Sequence of chain 1.A:
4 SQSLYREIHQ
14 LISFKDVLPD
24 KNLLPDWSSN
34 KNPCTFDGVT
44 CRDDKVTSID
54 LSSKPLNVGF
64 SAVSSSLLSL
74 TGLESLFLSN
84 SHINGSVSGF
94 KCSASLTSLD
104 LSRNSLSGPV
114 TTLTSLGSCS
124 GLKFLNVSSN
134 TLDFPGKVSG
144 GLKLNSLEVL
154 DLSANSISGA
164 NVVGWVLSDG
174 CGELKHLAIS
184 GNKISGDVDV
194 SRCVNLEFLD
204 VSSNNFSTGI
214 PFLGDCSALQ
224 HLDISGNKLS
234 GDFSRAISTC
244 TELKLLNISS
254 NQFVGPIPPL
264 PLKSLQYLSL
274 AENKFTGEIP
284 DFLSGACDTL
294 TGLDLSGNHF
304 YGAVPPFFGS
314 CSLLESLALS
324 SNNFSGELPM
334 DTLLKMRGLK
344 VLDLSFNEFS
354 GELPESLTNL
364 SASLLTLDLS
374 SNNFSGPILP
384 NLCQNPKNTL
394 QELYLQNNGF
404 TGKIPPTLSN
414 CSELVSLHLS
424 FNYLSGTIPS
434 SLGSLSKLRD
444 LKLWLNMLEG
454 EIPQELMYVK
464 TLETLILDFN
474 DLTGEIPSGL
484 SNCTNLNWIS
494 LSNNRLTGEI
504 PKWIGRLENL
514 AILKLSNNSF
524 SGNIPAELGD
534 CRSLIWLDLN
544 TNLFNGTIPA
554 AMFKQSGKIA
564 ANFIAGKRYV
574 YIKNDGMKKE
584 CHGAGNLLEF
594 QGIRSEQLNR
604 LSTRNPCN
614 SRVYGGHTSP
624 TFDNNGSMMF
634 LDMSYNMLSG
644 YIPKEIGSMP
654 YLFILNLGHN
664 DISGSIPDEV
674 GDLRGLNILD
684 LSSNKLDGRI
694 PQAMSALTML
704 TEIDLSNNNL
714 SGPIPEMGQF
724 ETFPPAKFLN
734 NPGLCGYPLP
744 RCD

Binding-site contacts:
Ligand atom C7 contacts residue ASP154 of chain 1.A at 3.8 Å.
Ligand atom C8 contacts residue VAL152 of chain 1.A at 3.7 Å (hydrophobic).
Ligand atom C3 contacts residue ASP154 of chain 1.A at 4.0 Å.
Ligand atom C3 contacts residue ASN129 of chain 1.A at 3.7 Å.
Ligand atom C4 contacts residue ASN129 of chain 1.A at 4.2 Å.
Ligand atom O5 contacts residue SER105 of chain 1.A at 3.3 Å (h-bond).
Ligand atom C2 contacts residue ASN129 of chain 1.A at 2.3 Å.
Ligand atom C5 contacts residue SER131 of chain 1.A at 3.6 Å.
Ligand atom C2 contacts residue ASP154 of chain 1.A at 3.7 Å.
Ligand atom C7 contacts residue PHE127 of chain 1.A at 4.1 Å (hydrophobic).
Ligand atom N2 contacts residue ASP154 of chain 1.A at 2.9 Å (salt-bridge).
Ligand atom C8 contacts residue PHE127 of chain 1.A at 4.4 Å (hydrophobic).
Ligand atom O6 contacts residue SER105 of chain 1.A at 3.6 Å.
Ligand atom C1 contacts residue ASP154 of chain 1.A at 3.7 Å.
Ligand atom C8 contacts residue ARG106 of chain 1.A at 4.3 Å.
Ligand atom O6 contacts residue ARG106 of chain 1.A at 4.0 Å.
Ligand atom C6 contacts residue SER131 of chain 1.A at 4.2 Å.
Ligand atom C5 contacts residue ASN129 of chain 1.A at 3.6 Å.
Ligand atom C1 contacts residue SER105 of chain 1.A at 4.2 Å.
Ligand atom C6 contacts residue SER105 of chain 1.A at 3.5 Å.
Ligand atom O7 contacts residue ASN129 of chain 1.A at 3.7 Å.
Ligand atom C8 contacts residue ASN129 of chain 1.A at 4.4 Å.
Ligand atom C5 contacts residue SER105 of chain 1.A at 4.0 Å.
Ligand atom O5 contacts residue ASN129 of chain 1.A at 2.4 Å (h-bond).
Ligand atom O5 contacts residue ASP103 of chain 1.A at 4.5 Å.
Ligand atom O5 contacts residue SER131 of chain 1.A at 3.5 Å (h-bond).
Ligand atom C8 contacts residue HIS179 of chain 1.A at 3.4 Å.
Ligand atom C6 contacts residue SER82 of chain 1.A at 4.5 Å.
Ligand atom O7 contacts residue PHE127 of chain 1.A at 3.6 Å.
Ligand atom C8 contacts residue ASP154 of chain 1.A at 3.8 Å.
Ligand atom C1 contacts residue ASN129 of chain 1.A at 1.4 Å.
Ligand atom C1 contacts residue SER131 of chain 1.A at 3.5 Å.
Ligand atom C6 contacts residue ARG106 of chain 1.A at 3.8 Å.
Ligand atom N2 contacts residue ASN129 of chain 1.A at 2.7 Å (h-bond).
Ligand atom O6 contacts residue SER82 of chain 1.A at 3.9 Å.
Ligand atom C7 contacts residue ASN129 of chain 1.A at 3.4 Å.

This small molecule binds to this protein.
Small molecule (SMILES): CC(=O)N[C@H]1[C@H](O[C@H]2[C@H](O)[C@@H](NC(C)=O)CO[C@@H]2CO)O[C@H](CO)[C@@H](O[C@@H]2O[C@H](CO)[C@@H](O)[C@H](O[C@H]3O[C@H](CO)[C@@H](O)[C@H](O)[C@@H]3O)[C@@H]2O)[C@@H]1O